Binding-site contacts:
Ligand atom N2 contacts residue ASN218 of chain 1.B at 2.9 Å (h-bond).
Ligand atom O5 contacts residue THR220 of chain 1.B at 3.8 Å.
Ligand atom C1 contacts residue THR220 of chain 1.B at 3.8 Å.
Ligand atom C5 contacts residue ASN218 of chain 1.B at 3.7 Å.
Ligand atom C5 contacts residue THR220 of chain 1.B at 3.8 Å.
Ligand atom C3 contacts residue ASN218 of chain 1.B at 3.8 Å.
Ligand atom O7 contacts residue ASN218 of chain 1.B at 3.3 Å (h-bond).
Ligand atom C7 contacts residue ASN218 of chain 1.B at 3.3 Å.
Ligand atom C4 contacts residue ASN218 of chain 1.B at 4.2 Å.
Ligand atom C8 contacts residue ASN218 of chain 1.B at 4.1 Å.
Ligand atom C2 contacts residue ASN218 of chain 1.B at 2.5 Å.
Ligand atom C1 contacts residue ASN218 of chain 1.B at 1.4 Å.
Ligand atom O5 contacts residue ASN218 of chain 1.B at 2.4 Å (h-bond).
Ligand atom C6 contacts residue THR220 of chain 1.B at 4.5 Å.

This small molecule binds to this protein.
Small molecule (SMILES): CC(=O)N[C@@H]1[C@@H](O)[C@H](O)[C@@H](CO)O[C@H]1O

Sequence of chain 1.B:
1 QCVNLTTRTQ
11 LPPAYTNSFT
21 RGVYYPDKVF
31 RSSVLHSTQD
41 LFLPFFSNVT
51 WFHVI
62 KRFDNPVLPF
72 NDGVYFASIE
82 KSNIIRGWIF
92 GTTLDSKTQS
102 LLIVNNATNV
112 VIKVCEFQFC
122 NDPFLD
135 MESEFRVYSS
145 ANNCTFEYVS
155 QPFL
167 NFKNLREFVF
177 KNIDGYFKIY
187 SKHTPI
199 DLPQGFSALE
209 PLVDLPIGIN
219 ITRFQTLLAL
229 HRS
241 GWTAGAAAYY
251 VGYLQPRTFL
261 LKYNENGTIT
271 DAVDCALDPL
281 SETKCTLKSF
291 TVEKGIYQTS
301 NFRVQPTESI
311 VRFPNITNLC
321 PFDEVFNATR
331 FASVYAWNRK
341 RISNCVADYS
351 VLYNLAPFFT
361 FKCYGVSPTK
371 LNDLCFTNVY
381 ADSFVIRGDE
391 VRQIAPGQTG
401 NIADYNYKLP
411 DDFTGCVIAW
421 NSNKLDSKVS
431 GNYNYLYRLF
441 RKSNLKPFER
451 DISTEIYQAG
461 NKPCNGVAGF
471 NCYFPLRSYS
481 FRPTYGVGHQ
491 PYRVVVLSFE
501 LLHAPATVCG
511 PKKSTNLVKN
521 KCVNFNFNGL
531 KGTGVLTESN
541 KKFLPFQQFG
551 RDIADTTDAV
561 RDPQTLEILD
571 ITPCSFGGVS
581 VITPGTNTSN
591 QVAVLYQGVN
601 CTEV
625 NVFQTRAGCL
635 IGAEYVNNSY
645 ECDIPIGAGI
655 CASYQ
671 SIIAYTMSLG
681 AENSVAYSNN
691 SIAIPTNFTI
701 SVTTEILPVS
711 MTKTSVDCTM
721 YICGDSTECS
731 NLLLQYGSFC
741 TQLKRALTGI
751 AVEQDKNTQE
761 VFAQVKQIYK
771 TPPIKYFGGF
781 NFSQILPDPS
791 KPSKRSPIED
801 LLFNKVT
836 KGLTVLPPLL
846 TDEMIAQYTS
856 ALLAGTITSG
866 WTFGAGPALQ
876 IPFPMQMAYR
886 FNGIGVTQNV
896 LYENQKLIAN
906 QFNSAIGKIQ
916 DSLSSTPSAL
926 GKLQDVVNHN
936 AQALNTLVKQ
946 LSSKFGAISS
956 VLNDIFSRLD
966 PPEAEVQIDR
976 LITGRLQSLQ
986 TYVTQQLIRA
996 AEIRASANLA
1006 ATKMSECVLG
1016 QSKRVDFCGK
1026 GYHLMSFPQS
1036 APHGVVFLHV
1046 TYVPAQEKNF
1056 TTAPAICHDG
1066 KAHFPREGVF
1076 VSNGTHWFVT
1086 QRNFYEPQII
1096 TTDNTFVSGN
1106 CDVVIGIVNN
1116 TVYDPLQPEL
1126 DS